A protein and the small-molecule ligand that binds it are described below.
Small molecule (SMILES): Nc1ncnc2c1ncn2[C@@H]1O[C@H](CO)[C@H](O)[C@H]1O

Binding-site contacts:
Ligand atom C2' contacts residue SER156 of chain 1.B at 3.9 Å.
Ligand atom C1' contacts residue GLU155 of chain 1.B at 3.7 Å.
Ligand atom O4' contacts residue GLU107 of chain 1.B at 3.2 Å.
Ligand atom O4' contacts residue SER156 of chain 1.B at 3.8 Å.
Ligand atom O2' contacts residue SER156 of chain 1.B at 2.7 Å.
Ligand atom C4' contacts residue MET157 of chain 1.B at 4.3 Å (hydrophobic).
Ligand atom C5' contacts residue GLU107 of chain 1.B at 3.9 Å.
Ligand atom N6 contacts residue TRP48 of chain 1.B at 3.1 Å (h-bond).
Ligand atom C2 contacts residue GLN187 of chain 1.B at 3.4 Å.
Ligand atom N1 contacts residue GLN187 of chain 1.B at 4.2 Å.
Ligand atom C4' contacts residue GLU107 of chain 1.B at 4.2 Å.
Ligand atom C2 contacts residue PHE1 of chain 1.G at 4.2 Å (hydrophobic).
Ligand atom C3' contacts residue PHE1 of chain 1.G at 2.3 Å (hydrophobic).
Ligand atom N3 contacts residue TRP110 of chain 1.B at 4.4 Å.
Ligand atom N1 contacts residue TRP48 of chain 1.B at 3.0 Å.
Ligand atom C1' contacts residue PHE1 of chain 1.G at 4.3 Å (hydrophobic).
Ligand atom O2' contacts residue MET157 of chain 1.B at 4.4 Å.
Ligand atom O2' contacts residue PHE1 of chain 1.G at 2.8 Å.
Ligand atom O5' contacts residue PHE1 of chain 1.G at 4.3 Å.
Ligand atom N3 contacts residue TRP48 of chain 1.B at 4.4 Å.
Ligand atom C5 contacts residue TRP48 of chain 1.B at 3.8 Å (hydrophobic).
Ligand atom C1' contacts residue GLU107 of chain 1.B at 4.0 Å.
Ligand atom O5' contacts residue MET157 of chain 1.B at 3.8 Å.
Ligand atom C8 contacts residue GLU107 of chain 1.B at 3.1 Å.
Ligand atom O2' contacts residue GLU155 of chain 1.B at 2.2 Å (salt-bridge).
Ligand atom N3 contacts residue GLU155 of chain 1.B at 3.8 Å.
Ligand atom C1' contacts residue SER156 of chain 1.B at 4.0 Å.
Ligand atom N9 contacts residue GLU107 of chain 1.B at 3.9 Å.
Ligand atom C2' contacts residue GLU155 of chain 1.B at 3.3 Å.
Ligand atom C5' contacts residue PHE1 of chain 1.G at 4.4 Å (hydrophobic).
Ligand atom O5' contacts residue HIS192 of chain 1.B at 3.8 Å.
Ligand atom N3 contacts residue GLN187 of chain 1.B at 3.8 Å.
Ligand atom N7 contacts residue GLU107 of chain 1.B at 3.2 Å (salt-bridge).
Ligand atom O3' contacts residue PHE1 of chain 1.G at 1.3 Å.
Ligand atom C4' contacts residue PHE1 of chain 1.G at 3.6 Å (hydrophobic).
Ligand atom N3 contacts residue PHE1 of chain 1.G at 3.8 Å.
Ligand atom C4' contacts residue SER156 of chain 1.B at 4.1 Å.
Ligand atom C2 contacts residue TRP48 of chain 1.B at 3.6 Å (hydrophobic).
Ligand atom C6 contacts residue TRP48 of chain 1.B at 3.2 Å (hydrophobic).
Ligand atom C2' contacts residue PHE1 of chain 1.G at 2.9 Å (hydrophobic).

Sequence of chain 1.B:
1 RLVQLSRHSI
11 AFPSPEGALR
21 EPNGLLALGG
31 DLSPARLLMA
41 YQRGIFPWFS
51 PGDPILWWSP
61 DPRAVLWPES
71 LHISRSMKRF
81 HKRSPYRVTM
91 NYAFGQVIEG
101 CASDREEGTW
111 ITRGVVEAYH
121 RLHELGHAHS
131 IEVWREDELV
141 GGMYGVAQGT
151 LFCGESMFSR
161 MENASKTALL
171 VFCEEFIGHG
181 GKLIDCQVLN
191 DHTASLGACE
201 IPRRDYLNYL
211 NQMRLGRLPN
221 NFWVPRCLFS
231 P